This protein binds this small molecule.
Small molecule (SMILES): O=C(O)CC(=O)Cl

Sequence of chain 2.D:
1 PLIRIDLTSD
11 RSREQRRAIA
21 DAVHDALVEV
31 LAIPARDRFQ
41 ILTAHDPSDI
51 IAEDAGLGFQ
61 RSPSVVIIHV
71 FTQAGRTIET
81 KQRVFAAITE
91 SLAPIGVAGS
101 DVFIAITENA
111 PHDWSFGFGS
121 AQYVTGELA

Binding-site contacts:
Ligand atom CAH contacts residue PRO1 of chain 2.D at 1.4 Å (hydrophobic).
Ligand atom OAL contacts residue GLN73 of chain 2.D at 2.5 Å (h-bond).
Ligand atom OAM contacts residue TRP114 of chain 2.D at 3.9 Å.
Ligand atom CAK contacts residue THR72 of chain 2.D at 4.1 Å.
Ligand atom OAL contacts residue PRO1 of chain 2.D at 4.5 Å.
Ligand atom OAI contacts residue PRO1 of chain 2.D at 2.2 Å (h-bond).
Ligand atom OAI contacts residue TYR123 of chain 2.D at 3.2 Å (h-bond).
Ligand atom OAI contacts residue ASP37 of chain 2.D at 2.7 Å (salt-bridge).
Ligand atom OAI contacts residue PHE116 of chain 2.D at 4.3 Å.
Ligand atom CAK contacts residue TRP114 of chain 2.D at 3.6 Å (hydrophobic).
Ligand atom OAM contacts residue TYR123 of chain 2.D at 4.4 Å.
Ligand atom OAL contacts residue TRP114 of chain 2.D at 3.6 Å (h-bond).
Ligand atom OAM contacts residue GLN73 of chain 2.D at 2.8 Å (h-bond).
Ligand atom CAK contacts residue TYR123 of chain 2.D at 3.5 Å (hydrophobic).
Ligand atom OAM contacts residue PRO1 of chain 2.D at 3.6 Å (h-bond).
Ligand atom CAJ contacts residue PHE116 of chain 2.D at 4.4 Å (hydrophobic).
Ligand atom CAK contacts residue GLN73 of chain 2.D at 3.6 Å.
Ligand atom CAJ contacts residue TRP114 of chain 2.D at 3.6 Å (hydrophobic).
Ligand atom CAH contacts residue TYR123 of chain 2.D at 3.9 Å (hydrophobic).
Ligand atom CAK contacts residue PRO1 of chain 2.D at 3.5 Å (hydrophobic).
Ligand atom OAL contacts residue TYR123 of chain 2.D at 2.8 Å (h-bond).
Ligand atom OAM contacts residue PHE71 of chain 2.D at 4.5 Å.
Ligand atom OAM contacts residue THR72 of chain 2.D at 3.0 Å (h-bond).
Ligand atom CAJ contacts residue TYR123 of chain 2.D at 3.8 Å (hydrophobic).
Ligand atom CAH contacts residue ASP37 of chain 2.D at 3.7 Å.
Ligand atom CAJ contacts residue PRO1 of chain 2.D at 2.5 Å (hydrophobic).